Sequence of chain 1.F:
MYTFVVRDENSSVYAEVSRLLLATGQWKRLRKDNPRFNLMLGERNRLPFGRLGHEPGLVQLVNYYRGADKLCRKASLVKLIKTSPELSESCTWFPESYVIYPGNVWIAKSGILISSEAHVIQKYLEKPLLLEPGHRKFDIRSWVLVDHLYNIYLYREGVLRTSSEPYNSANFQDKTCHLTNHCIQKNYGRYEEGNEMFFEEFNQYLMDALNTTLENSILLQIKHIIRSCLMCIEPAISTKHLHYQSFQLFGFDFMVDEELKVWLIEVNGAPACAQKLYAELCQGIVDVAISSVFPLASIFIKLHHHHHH

This protein binds this small molecule.
Small molecule (SMILES): Nc1ncnc2c1ncn2[C@@H]1O[C@H](CO[P](=O)(O)O[P](=O)(O)CP(=O)(O)O)[C@@H](O)[C@H]1O

Binding-site contacts:
Ligand atom O2B contacts residue ASN242 of chain 1.F at 3.0 Å (h-bond).
Ligand atom PA contacts residue ILE330 of chain 1.F at 3.8 Å.
Ligand atom O3A contacts residue LYS74 of chain 1.F at 3.0 Å (salt-bridge).
Ligand atom N3 contacts residue LYS198 of chain 1.F at 2.9 Å (salt-bridge).
Ligand atom O3' contacts residue ASP200 of chain 1.F at 2.7 Å (salt-bridge).
Ligand atom O1G contacts residue ARG202 of chain 1.F at 3.8 Å.
Ligand atom N7 contacts residue GLN183 of chain 1.F at 3.5 Å (h-bond).
Ligand atom O1G contacts residue ASP318 of chain 1.F at 3.1 Å (salt-bridge).
Ligand atom N3 contacts residue TYR185 of chain 1.F at 3.7 Å.
Ligand atom C2 contacts residue LYS198 of chain 1.F at 3.3 Å.
Ligand atom O3' contacts residue THR241 of chain 1.F at 2.7 Å (h-bond).
Ligand atom O3A contacts residue GLU331 of chain 1.F at 3.3 Å (salt-bridge).
Ligand atom C2 contacts residue MET320 of chain 1.F at 3.4 Å (hydrophobic).
Ligand atom O1G contacts residue ASN333 of chain 1.F at 2.9 Å (h-bond).
Ligand atom C3B contacts residue GLU331 of chain 1.F at 3.2 Å.
Ligand atom N1 contacts residue LEU186 of chain 1.F at 3.1 Å (h-bond).
Ligand atom C5' contacts residue ASN242 of chain 1.F at 3.4 Å.
Ligand atom O3G contacts residue ARG202 of chain 1.F at 2.9 Å (salt-bridge).
Ligand atom O2A contacts residue LYS74 of chain 1.F at 3.2 Å (salt-bridge).
Ligand atom O1B contacts residue LYS74 of chain 1.F at 3.8 Å.
Ligand atom N6 contacts residue GLN183 of chain 1.F at 3.4 Å (h-bond).
Ligand atom N1 contacts residue TYR185 of chain 1.F at 3.7 Å.
Ligand atom N3 contacts residue MET320 of chain 1.F at 3.7 Å.
Ligand atom O3G contacts residue ASP318 of chain 1.F at 3.0 Å (salt-bridge).
Ligand atom O1G contacts residue GLU331 of chain 1.F at 3.0 Å (salt-bridge).
Ligand atom O3G contacts residue ARG222 of chain 1.F at 2.7 Å (salt-bridge).
Ligand atom O1B contacts residue GLU331 of chain 1.F at 3.0 Å (salt-bridge).
Ligand atom O1A contacts residue ILE330 of chain 1.F at 3.2 Å.
Ligand atom PG contacts residue ASP318 of chain 1.F at 3.2 Å.
Ligand atom C2 contacts residue TYR185 of chain 1.F at 3.7 Å (hydrophobic).
Ligand atom PG contacts residue GLU331 of chain 1.F at 3.6 Å.
Ligand atom PB contacts residue GLU331 of chain 1.F at 3.3 Å.
Ligand atom O2A contacts residue ILE330 of chain 1.F at 3.4 Å.
Ligand atom N6 contacts residue LYS184 of chain 1.F at 2.7 Å (salt-bridge).
Ligand atom PA contacts residue LYS74 of chain 1.F at 3.7 Å.
Ligand atom C3B contacts residue ASP318 of chain 1.F at 3.2 Å.
Ligand atom O2' contacts residue THR241 of chain 1.F at 2.7 Å (h-bond).
Ligand atom C3' contacts residue THR241 of chain 1.F at 3.7 Å.
Ligand atom N7 contacts residue LYS150 of chain 1.F at 3.5 Å (salt-bridge).
Ligand atom O2A contacts residue LYS150 of chain 1.F at 2.9 Å (salt-bridge).